The protein below binds the small molecule below.
Small molecule (SMILES): Nc1ncnc2c1ncn2[C@@H]1O[C@H](CCl)[C@@H](O)[C@H]1O

Sequence of chain 5.A:
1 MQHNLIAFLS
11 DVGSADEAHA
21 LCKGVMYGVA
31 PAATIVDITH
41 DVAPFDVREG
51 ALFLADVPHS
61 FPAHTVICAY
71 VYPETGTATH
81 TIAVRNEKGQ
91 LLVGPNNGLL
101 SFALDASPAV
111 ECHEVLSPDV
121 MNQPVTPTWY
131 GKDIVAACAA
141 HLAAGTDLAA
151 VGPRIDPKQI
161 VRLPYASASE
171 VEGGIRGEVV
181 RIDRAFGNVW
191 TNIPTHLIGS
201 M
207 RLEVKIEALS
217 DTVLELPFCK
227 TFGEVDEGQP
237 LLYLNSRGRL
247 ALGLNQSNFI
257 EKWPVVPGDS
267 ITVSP

Binding-site contacts:
Ligand atom C3' contacts residue ASP11 of chain 5.A at 3.4 Å.
Ligand atom O4' contacts residue MET1 of chain 5.C at 3.5 Å (h-bond).
Ligand atom O3' contacts residue TYR72 of chain 5.A at 3.2 Å (h-bond).
Ligand atom N1 contacts residue GLN252 of chain 4.A at 2.9 Å (h-bond).
Ligand atom C6 contacts residue PHE228 of chain 4.A at 3.3 Å (hydrophobic).
Ligand atom O2' contacts residue TYR72 of chain 5.A at 3.5 Å (h-bond).
Ligand atom C2 contacts residue GLN252 of chain 4.A at 3.4 Å.
Ligand atom CL contacts residue TYR130 of chain 5.A at 3.4 Å.
Ligand atom C4' contacts residue TYR72 of chain 5.A at 3.5 Å (hydrophobic).
Ligand atom C8 contacts residue MET1 of chain 5.C at 3.2 Å (hydrophobic).
Ligand atom N7 contacts residue PHE228 of chain 4.A at 3.4 Å.
Ligand atom O4' contacts residue TYR72 of chain 5.A at 3.6 Å.
Ligand atom C2' contacts residue PHE186 of chain 4.A at 3.6 Å (hydrophobic).
Ligand atom C5 contacts residue PHE228 of chain 4.A at 3.5 Å (hydrophobic).
Ligand atom C6 contacts residue LEU250 of chain 4.A at 3.6 Å (hydrophobic).
Ligand atom N1 contacts residue LEU250 of chain 4.A at 3.5 Å (h-bond).
Ligand atom C2 contacts residue PHE228 of chain 4.A at 3.6 Å (hydrophobic).
Ligand atom O3' contacts residue ASP11 of chain 5.A at 2.5 Å (salt-bridge).
Ligand atom N7 contacts residue MET1 of chain 5.C at 3.5 Å.
Ligand atom N6 contacts residue LEU250 of chain 4.A at 2.9 Å (h-bond).
Ligand atom C4 contacts residue PHE45 of chain 5.A at 3.6 Å (hydrophobic).
Ligand atom N7 contacts residue ASN188 of chain 4.A at 3.1 Å (h-bond).
Ligand atom C1' contacts residue TYR72 of chain 5.A at 3.6 Å (hydrophobic).
Ligand atom C5 contacts residue PHE45 of chain 5.A at 3.6 Å (hydrophobic).
Ligand atom O2' contacts residue PRO73 of chain 5.A at 3.6 Å.
Ligand atom N7 contacts residue PHE186 of chain 4.A at 3.6 Å.
Ligand atom N3 contacts residue PRO73 of chain 5.A at 3.4 Å.
Ligand atom O3' contacts residue TYR70 of chain 5.A at 3.5 Å.
Ligand atom N6 contacts residue PHE228 of chain 4.A at 3.4 Å.
Ligand atom C8 contacts residue PHE186 of chain 4.A at 3.6 Å (hydrophobic).
Ligand atom N1 contacts residue PHE228 of chain 4.A at 3.4 Å.
Ligand atom N3 contacts residue PHE228 of chain 4.A at 3.6 Å.
Ligand atom CL contacts residue THR75 of chain 5.A at 3.6 Å.
Ligand atom N6 contacts residue ASN188 of chain 4.A at 2.9 Å (h-bond).
Ligand atom CL contacts residue GLY131 of chain 5.A at 3.0 Å.
Ligand atom C4 contacts residue PHE228 of chain 4.A at 3.5 Å (hydrophobic).
Ligand atom N3 contacts residue PHE45 of chain 5.A at 3.6 Å.
Ligand atom O2' contacts residue ASP11 of chain 5.A at 2.9 Å (salt-bridge).
Ligand atom C5' contacts residue TRP129 of chain 5.A at 3.5 Å (hydrophobic).
Ligand atom CL contacts residue TRP129 of chain 5.A at 3.6 Å.

Sequence of chain 4.A:
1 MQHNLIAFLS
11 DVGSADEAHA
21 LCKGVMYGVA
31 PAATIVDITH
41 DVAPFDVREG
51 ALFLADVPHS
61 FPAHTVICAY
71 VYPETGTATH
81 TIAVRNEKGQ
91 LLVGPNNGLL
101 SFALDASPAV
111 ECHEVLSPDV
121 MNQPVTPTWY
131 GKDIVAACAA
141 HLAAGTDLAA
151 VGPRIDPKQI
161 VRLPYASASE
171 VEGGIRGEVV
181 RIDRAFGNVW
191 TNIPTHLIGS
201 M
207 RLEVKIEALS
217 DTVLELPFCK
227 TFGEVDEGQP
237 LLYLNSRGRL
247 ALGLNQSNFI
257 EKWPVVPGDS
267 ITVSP